Sequence of chain 2.A:
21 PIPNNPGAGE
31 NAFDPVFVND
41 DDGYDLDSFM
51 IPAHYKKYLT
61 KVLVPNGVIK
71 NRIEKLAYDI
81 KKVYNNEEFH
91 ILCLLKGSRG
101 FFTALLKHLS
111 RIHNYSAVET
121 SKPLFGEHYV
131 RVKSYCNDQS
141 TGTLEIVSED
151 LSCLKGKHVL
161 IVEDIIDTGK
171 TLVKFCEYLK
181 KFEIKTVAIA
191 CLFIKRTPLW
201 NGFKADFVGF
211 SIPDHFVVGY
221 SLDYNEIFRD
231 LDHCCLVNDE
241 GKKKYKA

Binding-site contacts:
Ligand atom C5 contacts residue PHE216 of chain 2.A at 3.5 Å (hydrophobic).
Ligand atom C5' contacts residue TYR135 of chain 2.A at 3.6 Å (hydrophobic).
Ligand atom C2 contacts residue VAL217 of chain 2.A at 3.1 Å (hydrophobic).
Ligand atom N7 contacts residue ASP167 of chain 2.A at 2.7 Å (salt-bridge).
Ligand atom C8 contacts residue TYR135 of chain 2.A at 3.1 Å (hydrophobic).
Ligand atom C6' contacts residue ILE165 of chain 2.A at 3.5 Å (hydrophobic).
Ligand atom C4' contacts residue POP1 of chain 2.F at 3.5 Å.
Ligand atom C6 contacts residue PHE216 of chain 2.A at 3.5 Å (hydrophobic).
Ligand atom C5' contacts residue THR171 of chain 2.A at 3.5 Å.
Ligand atom P contacts residue THR171 of chain 2.A at 3.6 Å.
Ligand atom O3P contacts residue THR168 of chain 2.A at 3.0 Å (h-bond).
Ligand atom O6 contacts residue VAL217 of chain 2.A at 3.2 Å (h-bond).
Ligand atom N1 contacts residue VAL217 of chain 2.A at 2.6 Å (h-bond).
Ligand atom O1P contacts residue THR168 of chain 2.A at 3.3 Å (h-bond).
Ligand atom O3P contacts residue ASP167 of chain 2.A at 3.1 Å.
Ligand atom C3' contacts residue GLU163 of chain 2.A at 3.7 Å.
Ligand atom C3' contacts residue POP1 of chain 2.F at 3.5 Å.
Ligand atom O6 contacts residue LYS195 of chain 2.A at 2.9 Å (salt-bridge).
Ligand atom C2 contacts residue ASP223 of chain 2.A at 3.5 Å.
Ligand atom N4' contacts residue POP1 of chain 2.F at 2.6 Å (h-bond).
Ligand atom O2P contacts residue GLY169 of chain 2.A at 2.5 Å (h-bond).
Ligand atom O6 contacts residue PHE216 of chain 2.A at 3.6 Å.
Ligand atom O3' contacts residue ASP164 of chain 2.A at 2.7 Å (salt-bridge).
Ligand atom C8 contacts residue ASP167 of chain 2.A at 3.6 Å.
Ligand atom O2P contacts residue LYS170 of chain 2.A at 3.4 Å (salt-bridge).
Ligand atom C1' contacts residue TYR135 of chain 2.A at 3.6 Å (hydrophobic).
Ligand atom C9 contacts residue TYR135 of chain 2.A at 3.6 Å (hydrophobic).
Ligand atom O1P contacts residue THR171 of chain 2.A at 2.5 Å (h-bond).
Ligand atom O2P contacts residue THR168 of chain 2.A at 3.1 Å (h-bond).
Ligand atom O1P contacts residue LYS170 of chain 2.A at 3.6 Å.
Ligand atom O3P contacts residue TYR135 of chain 2.A at 2.5 Å (h-bond).
Ligand atom O3' contacts residue POP1 of chain 2.F at 3.6 Å.
Ligand atom C6' contacts residue THR171 of chain 2.A at 3.5 Å.
Ligand atom C6' contacts residue GLU163 of chain 2.A at 3.7 Å.
Ligand atom C2 contacts residue PHE216 of chain 2.A at 3.3 Å (hydrophobic).
Ligand atom N1 contacts residue PHE216 of chain 2.A at 3.4 Å.
Ligand atom P contacts residue THR168 of chain 2.A at 3.2 Å.
Ligand atom C1' contacts residue POP1 of chain 2.F at 3.2 Å.
Ligand atom O2P contacts residue ASP167 of chain 2.A at 3.1 Å (salt-bridge).
Ligand atom N3 contacts residue PHE216 of chain 2.A at 3.5 Å.

The small molecule below binds the protein below.
Small molecule (SMILES): O=c1[nH]cnc2c(CN[C@H](CO)CCP(=O)(O)O)c[nH]c12